Binding-site contacts:
Ligand atom C1 contacts residue ASN313 of chain 1.B at 1.4 Å.
Ligand atom O3 contacts residue GLN562 of chain 1.B at 3.7 Å.
Ligand atom C4 contacts residue ASN313 of chain 1.B at 4.2 Å.
Ligand atom O7 contacts residue ASN313 of chain 1.B at 3.3 Å (h-bond).
Ligand atom C3 contacts residue GLN562 of chain 1.B at 3.7 Å.
Ligand atom C2 contacts residue GLN562 of chain 1.B at 3.9 Å.
Ligand atom C5 contacts residue ASN313 of chain 1.B at 3.7 Å.
Ligand atom C8 contacts residue ASN313 of chain 1.B at 4.1 Å.
Ligand atom C7 contacts residue ASN313 of chain 1.B at 3.3 Å.
Ligand atom C8 contacts residue PRO561 of chain 1.B at 3.6 Å (hydrophobic).
Ligand atom C1 contacts residue GLN562 of chain 1.B at 4.2 Å.
Ligand atom O5 contacts residue ASN313 of chain 1.B at 2.4 Å (h-bond).
Ligand atom C3 contacts residue ASN313 of chain 1.B at 3.8 Å.
Ligand atom C7 contacts residue GLN562 of chain 1.B at 3.8 Å.
Ligand atom N2 contacts residue ASN313 of chain 1.B at 2.9 Å (h-bond).
Ligand atom C8 contacts residue GLN562 of chain 1.B at 3.6 Å.
Ligand atom N2 contacts residue GLN562 of chain 1.B at 3.0 Å (h-bond).
Ligand atom C2 contacts residue ASN313 of chain 1.B at 2.5 Å.

The small molecule below binds the protein below.
Small molecule (SMILES): CC(=O)N[C@@H]1[C@@H](O)[C@H](O)[C@@H](CO)O[C@H]1O

Sequence of chain 1.B:
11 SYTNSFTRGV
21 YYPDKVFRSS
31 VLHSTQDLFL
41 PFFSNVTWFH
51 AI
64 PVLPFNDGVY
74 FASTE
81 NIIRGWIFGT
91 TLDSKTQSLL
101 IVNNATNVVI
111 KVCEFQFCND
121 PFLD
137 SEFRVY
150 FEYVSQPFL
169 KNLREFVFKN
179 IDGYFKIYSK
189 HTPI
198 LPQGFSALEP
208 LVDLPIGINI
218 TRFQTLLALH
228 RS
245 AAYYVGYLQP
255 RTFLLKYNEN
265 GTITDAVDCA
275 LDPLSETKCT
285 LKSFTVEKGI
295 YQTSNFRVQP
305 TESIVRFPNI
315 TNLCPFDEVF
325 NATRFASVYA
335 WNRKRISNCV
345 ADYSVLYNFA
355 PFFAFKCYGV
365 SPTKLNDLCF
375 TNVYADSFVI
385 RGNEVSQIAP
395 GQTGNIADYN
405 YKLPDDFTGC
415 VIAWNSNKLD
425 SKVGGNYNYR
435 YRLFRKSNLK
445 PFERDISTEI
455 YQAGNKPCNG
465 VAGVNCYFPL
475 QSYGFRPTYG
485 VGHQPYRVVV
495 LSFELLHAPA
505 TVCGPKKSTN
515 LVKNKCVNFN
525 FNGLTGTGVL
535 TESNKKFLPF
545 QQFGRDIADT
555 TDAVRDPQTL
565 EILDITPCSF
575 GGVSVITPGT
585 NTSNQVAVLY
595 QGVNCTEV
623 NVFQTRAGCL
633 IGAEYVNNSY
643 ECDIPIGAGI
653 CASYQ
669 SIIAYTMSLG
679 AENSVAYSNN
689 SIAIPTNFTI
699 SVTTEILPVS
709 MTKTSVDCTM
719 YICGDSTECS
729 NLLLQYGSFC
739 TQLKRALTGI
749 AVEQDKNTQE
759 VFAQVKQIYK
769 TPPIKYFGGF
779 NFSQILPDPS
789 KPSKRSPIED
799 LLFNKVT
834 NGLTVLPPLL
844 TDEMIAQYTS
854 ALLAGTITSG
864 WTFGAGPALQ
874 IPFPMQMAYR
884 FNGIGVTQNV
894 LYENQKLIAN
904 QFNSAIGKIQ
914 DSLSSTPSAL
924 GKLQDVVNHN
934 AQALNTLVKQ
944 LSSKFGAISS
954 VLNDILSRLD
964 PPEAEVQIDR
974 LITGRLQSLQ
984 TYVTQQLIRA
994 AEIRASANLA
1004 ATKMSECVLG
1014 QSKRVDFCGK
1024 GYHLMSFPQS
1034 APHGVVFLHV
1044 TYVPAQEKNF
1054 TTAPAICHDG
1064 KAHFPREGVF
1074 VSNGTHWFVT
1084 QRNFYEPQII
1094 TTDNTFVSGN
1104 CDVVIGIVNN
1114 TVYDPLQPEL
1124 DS